Sequence of chain 1.H:
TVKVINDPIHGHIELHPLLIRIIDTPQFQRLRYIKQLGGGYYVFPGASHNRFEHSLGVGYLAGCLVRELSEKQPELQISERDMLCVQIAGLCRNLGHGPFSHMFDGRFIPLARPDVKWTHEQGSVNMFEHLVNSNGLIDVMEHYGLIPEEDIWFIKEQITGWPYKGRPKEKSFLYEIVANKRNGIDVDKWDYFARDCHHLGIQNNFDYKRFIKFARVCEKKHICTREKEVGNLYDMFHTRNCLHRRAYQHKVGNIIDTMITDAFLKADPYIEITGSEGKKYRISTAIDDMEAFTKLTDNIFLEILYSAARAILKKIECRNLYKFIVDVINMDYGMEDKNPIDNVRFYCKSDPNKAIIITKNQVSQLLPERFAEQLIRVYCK

Sequence of chain 1.A:
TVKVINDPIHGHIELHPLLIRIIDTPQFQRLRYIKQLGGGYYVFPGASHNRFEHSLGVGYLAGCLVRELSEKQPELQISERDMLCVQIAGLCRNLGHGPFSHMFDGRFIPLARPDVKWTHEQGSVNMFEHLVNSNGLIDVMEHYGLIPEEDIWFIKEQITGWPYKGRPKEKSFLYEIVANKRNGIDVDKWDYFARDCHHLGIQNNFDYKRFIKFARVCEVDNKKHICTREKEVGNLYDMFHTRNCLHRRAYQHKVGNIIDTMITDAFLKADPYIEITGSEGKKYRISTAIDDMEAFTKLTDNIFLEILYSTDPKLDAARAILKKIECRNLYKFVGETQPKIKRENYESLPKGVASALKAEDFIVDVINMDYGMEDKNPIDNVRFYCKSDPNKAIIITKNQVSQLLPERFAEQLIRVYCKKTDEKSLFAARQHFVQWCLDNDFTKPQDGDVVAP

Binding-site contacts:
Ligand atom N3 contacts residue ARG348 of chain 1.B at 3.3 Å (salt-bridge).
Ligand atom O3' contacts residue DGT1 of chain 1.VA at 2.9 Å (h-bond).
Ligand atom N9 contacts residue ILE15 of chain 1.A at 3.3 Å.
Ligand atom O1A contacts residue ARG348 of chain 1.B at 3.2 Å (salt-bridge).
Ligand atom C4 contacts residue ARG348 of chain 1.B at 3.4 Å.
Ligand atom O2A contacts residue MG1 of chain 1.M at 2.4 Å.
Ligand atom C5' contacts residue DGT1 of chain 1.VA at 3.2 Å.
Ligand atom O3G contacts residue LYS421 of chain 1.H at 3.4 Å (salt-bridge).
Ligand atom N2 contacts residue ASP34 of chain 1.A at 2.9 Å (salt-bridge).
Ligand atom C1' contacts residue VAL53 of chain 1.B at 3.5 Å (hydrophobic).
Ligand atom O1B contacts residue DGT1 of chain 1.VA at 2.9 Å (h-bond).
Ligand atom O6 contacts residue ILE33 of chain 1.A at 3.6 Å.
Ligand atom PG contacts residue MG1 of chain 1.M at 3.4 Å.
Ligand atom N2 contacts residue ARG348 of chain 1.B at 3.3 Å.
Ligand atom PB contacts residue MG1 of chain 1.M at 3.4 Å.
Ligand atom PA contacts residue LYS13 of chain 1.A at 3.6 Å.
Ligand atom O6 contacts residue ARG42 of chain 1.A at 3.1 Å (salt-bridge).
Ligand atom O2G contacts residue LYS13 of chain 1.A at 2.6 Å (salt-bridge).
Ligand atom N1 contacts residue ASP34 of chain 1.A at 2.8 Å (salt-bridge).
Ligand atom C2 contacts residue ARG348 of chain 1.B at 3.3 Å.
Ligand atom O1G contacts residue MG1 of chain 1.M at 2.1 Å.
Ligand atom N9 contacts residue VAL53 of chain 1.B at 3.5 Å (h-bond).
Ligand atom C8 contacts residue TYR52 of chain 1.B at 3.5 Å (hydrophobic).
Ligand atom O4' contacts residue ARG348 of chain 1.B at 3.0 Å (salt-bridge).
Ligand atom O2A contacts residue LYS13 of chain 1.A at 3.2 Å (salt-bridge).
Ligand atom O1G contacts residue LYS421 of chain 1.H at 3.0 Å (salt-bridge).
Ligand atom O6 contacts residue PHE62 of chain 1.A at 3.4 Å.
Ligand atom C8 contacts residue VAL53 of chain 1.B at 3.1 Å (hydrophobic).
Ligand atom N7 contacts residue TYR52 of chain 1.B at 3.6 Å (h-bond).
Ligand atom O6 contacts residue GLN39 of chain 1.A at 3.1 Å (h-bond).
Ligand atom C4 contacts residue ILE15 of chain 1.A at 3.5 Å (hydrophobic).
Ligand atom O1A contacts residue LYS13 of chain 1.A at 2.8 Å (salt-bridge).
Ligand atom N7 contacts residue ARG42 of chain 1.A at 3.4 Å (salt-bridge).
Ligand atom O1G contacts residue DGT1 of chain 1.VA at 3.2 Å (h-bond).
Ligand atom C2' contacts residue ILE15 of chain 1.A at 3.6 Å (hydrophobic).
Ligand atom O5' contacts residue ARG348 of chain 1.B at 2.9 Å (salt-bridge).
Ligand atom C8 contacts residue ILE15 of chain 1.A at 3.5 Å (hydrophobic).
Ligand atom O2A contacts residue DGT1 of chain 1.VA at 2.9 Å (h-bond).
Ligand atom O1B contacts residue MG1 of chain 1.M at 2.2 Å.
Ligand atom O2B contacts residue VAL275 of chain 1.B at 3.4 Å.

Sequence of chain 1.B:
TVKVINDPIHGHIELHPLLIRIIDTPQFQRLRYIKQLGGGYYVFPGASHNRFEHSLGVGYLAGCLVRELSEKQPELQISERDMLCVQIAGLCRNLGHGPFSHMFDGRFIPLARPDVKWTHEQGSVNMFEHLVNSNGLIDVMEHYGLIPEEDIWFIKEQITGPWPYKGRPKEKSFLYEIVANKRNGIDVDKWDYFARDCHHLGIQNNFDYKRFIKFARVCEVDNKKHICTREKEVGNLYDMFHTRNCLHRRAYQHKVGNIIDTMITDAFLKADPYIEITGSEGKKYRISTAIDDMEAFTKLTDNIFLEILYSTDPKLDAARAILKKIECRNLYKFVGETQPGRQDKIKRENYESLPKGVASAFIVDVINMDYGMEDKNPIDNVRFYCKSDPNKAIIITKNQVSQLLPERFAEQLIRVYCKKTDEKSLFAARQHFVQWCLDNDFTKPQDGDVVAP

The protein below binds the small molecule below.
Small molecule (SMILES): Nc1nc2c(ncn2[C@H]2C[C@H](O)[C@@H](CO[P](=O)(O)O[P](=O)(O)OP(=O)(O)O)O2)c(=O)[nH]1